Sequence of chain 24.F:
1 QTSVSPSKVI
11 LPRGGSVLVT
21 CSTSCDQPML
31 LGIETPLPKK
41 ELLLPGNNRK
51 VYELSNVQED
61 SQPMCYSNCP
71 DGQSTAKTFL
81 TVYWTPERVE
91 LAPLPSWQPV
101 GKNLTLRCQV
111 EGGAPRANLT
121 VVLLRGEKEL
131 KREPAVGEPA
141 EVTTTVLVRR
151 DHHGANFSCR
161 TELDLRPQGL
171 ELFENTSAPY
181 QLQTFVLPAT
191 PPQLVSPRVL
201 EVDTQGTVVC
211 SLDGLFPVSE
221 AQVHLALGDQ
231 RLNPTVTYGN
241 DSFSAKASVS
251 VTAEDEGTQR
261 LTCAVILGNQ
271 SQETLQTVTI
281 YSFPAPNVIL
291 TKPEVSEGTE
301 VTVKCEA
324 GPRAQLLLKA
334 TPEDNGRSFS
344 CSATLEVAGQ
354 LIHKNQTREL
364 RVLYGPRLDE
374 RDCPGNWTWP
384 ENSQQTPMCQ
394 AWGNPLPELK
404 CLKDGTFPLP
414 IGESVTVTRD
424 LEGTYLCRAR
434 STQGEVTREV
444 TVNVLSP

Binding-site contacts:
Ligand atom O3 contacts residue ASN269 of chain 24.F at 4.4 Å.
Ligand atom O7 contacts residue ASN269 of chain 24.F at 3.4 Å (h-bond).
Ligand atom C6 contacts residue ASN269 of chain 24.F at 4.3 Å.
Ligand atom N2 contacts residue TRP97 of chain 24.F at 2.4 Å (h-bond).
Ligand atom O5 contacts residue ASN269 of chain 24.F at 2.4 Å (h-bond).
Ligand atom C8 contacts residue PRO99 of chain 24.F at 3.9 Å (hydrophobic).
Ligand atom N2 contacts residue ASN269 of chain 24.F at 2.8 Å (h-bond).
Ligand atom O4 contacts residue TRP97 of chain 24.F at 3.8 Å.
Ligand atom C1 contacts residue TRP97 of chain 24.F at 4.2 Å (hydrophobic).
Ligand atom O7 contacts residue TRP97 of chain 24.F at 3.8 Å.
Ligand atom C3 contacts residue TRP97 of chain 24.F at 2.7 Å (hydrophobic).
Ligand atom C4 contacts residue TRP97 of chain 24.F at 4.1 Å (hydrophobic).
Ligand atom C3 contacts residue ASN269 of chain 24.F at 3.1 Å.
Ligand atom O3 contacts residue TRP97 of chain 24.F at 2.5 Å (h-bond).
Ligand atom C8 contacts residue TRP97 of chain 24.F at 4.0 Å (hydrophobic).
Ligand atom C2 contacts residue TRP97 of chain 24.F at 3.1 Å (hydrophobic).
Ligand atom C2 contacts residue ASN269 of chain 24.F at 2.5 Å.
Ligand atom C4 contacts residue ASN269 of chain 24.F at 3.7 Å.
Ligand atom C7 contacts residue TRP97 of chain 24.F at 3.3 Å (hydrophobic).
Ligand atom C5 contacts residue ASN269 of chain 24.F at 3.0 Å.
Ligand atom O3 contacts residue PRO95 of chain 24.F at 4.4 Å.
Ligand atom C1 contacts residue ASN269 of chain 24.F at 1.4 Å.
Ligand atom C7 contacts residue ASN269 of chain 24.F at 3.5 Å.

This small molecule binds to this protein.
Small molecule (SMILES): CC(=O)N[C@@H]1[C@@H](O)[C@H](O)[C@@H](CO)O[C@H]1O